This protein binds this small molecule.
Small molecule (SMILES): CC(=O)N[C@@H]1[C@@H](O)[C@H](O)[C@@H](CO)O[C@H]1O

Sequence of chain 1.C:
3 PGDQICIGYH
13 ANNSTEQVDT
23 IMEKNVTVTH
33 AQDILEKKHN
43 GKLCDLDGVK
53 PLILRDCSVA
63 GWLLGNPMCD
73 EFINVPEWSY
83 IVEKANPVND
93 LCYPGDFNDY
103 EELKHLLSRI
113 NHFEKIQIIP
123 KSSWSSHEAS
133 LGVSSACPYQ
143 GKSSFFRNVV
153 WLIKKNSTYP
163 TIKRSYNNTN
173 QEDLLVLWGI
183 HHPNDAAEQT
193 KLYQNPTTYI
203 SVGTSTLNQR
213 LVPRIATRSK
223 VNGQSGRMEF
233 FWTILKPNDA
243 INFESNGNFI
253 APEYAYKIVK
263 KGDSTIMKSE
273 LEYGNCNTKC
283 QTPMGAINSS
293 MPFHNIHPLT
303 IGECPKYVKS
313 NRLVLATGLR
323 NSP

Binding-site contacts:
Ligand atom C1 contacts residue ASN290 of chain 1.C at 1.4 Å.
Ligand atom C3 contacts residue ASN290 of chain 1.C at 3.8 Å.
Ligand atom N2 contacts residue ASN290 of chain 1.C at 2.7 Å (h-bond).
Ligand atom C7 contacts residue ASN290 of chain 1.C at 3.5 Å.
Ligand atom O7 contacts residue ASN290 of chain 1.C at 3.4 Å (h-bond).
Ligand atom C8 contacts residue ASN290 of chain 1.C at 4.5 Å.
Ligand atom C2 contacts residue ASN290 of chain 1.C at 2.5 Å.
Ligand atom C4 contacts residue ASN290 of chain 1.C at 4.3 Å.
Ligand atom O5 contacts residue ASN290 of chain 1.C at 2.5 Å (h-bond).
Ligand atom C5 contacts residue ASN290 of chain 1.C at 3.7 Å.